Sequence of chain 1.C:
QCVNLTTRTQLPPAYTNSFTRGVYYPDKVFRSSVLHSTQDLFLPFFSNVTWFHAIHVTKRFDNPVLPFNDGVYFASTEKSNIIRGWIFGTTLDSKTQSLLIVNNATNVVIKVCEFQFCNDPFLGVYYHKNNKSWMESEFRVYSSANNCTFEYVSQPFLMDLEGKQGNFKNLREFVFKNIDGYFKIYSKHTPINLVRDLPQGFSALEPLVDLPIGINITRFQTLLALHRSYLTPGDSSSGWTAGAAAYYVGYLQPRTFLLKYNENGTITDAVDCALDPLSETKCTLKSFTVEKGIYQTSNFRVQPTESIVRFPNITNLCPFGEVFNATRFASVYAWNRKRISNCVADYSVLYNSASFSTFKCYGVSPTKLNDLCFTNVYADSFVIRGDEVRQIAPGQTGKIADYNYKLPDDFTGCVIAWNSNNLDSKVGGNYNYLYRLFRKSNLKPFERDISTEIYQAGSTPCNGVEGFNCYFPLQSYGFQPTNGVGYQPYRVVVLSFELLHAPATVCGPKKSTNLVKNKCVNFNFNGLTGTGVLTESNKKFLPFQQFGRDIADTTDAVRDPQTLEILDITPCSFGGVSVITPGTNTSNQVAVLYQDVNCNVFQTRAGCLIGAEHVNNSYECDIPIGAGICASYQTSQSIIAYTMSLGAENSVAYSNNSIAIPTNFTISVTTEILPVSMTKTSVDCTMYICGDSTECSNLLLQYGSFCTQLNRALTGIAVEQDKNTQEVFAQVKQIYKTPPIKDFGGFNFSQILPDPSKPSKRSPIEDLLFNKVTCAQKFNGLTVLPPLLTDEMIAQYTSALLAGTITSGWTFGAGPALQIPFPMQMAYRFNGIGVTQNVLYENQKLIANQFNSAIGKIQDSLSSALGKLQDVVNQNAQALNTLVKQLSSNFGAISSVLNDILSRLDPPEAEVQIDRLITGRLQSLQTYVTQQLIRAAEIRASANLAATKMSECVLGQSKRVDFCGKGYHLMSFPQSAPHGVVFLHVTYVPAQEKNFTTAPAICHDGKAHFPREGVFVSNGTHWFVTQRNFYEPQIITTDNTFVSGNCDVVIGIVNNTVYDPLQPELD

This small molecule binds to this protein.
Small molecule (SMILES): CC(=O)N[C@@H]1[C@@H](O)[C@H](O)[C@@H](CO)O[C@H]1O

Binding-site contacts:
Ligand atom O5 contacts residue ASN590 of chain 1.C at 2.4 Å (h-bond).
Ligand atom C8 contacts residue ASN590 of chain 1.C at 4.3 Å.
Ligand atom C4 contacts residue ASN590 of chain 1.C at 4.2 Å.
Ligand atom C2 contacts residue ASN590 of chain 1.C at 2.5 Å.
Ligand atom C3 contacts residue ASN590 of chain 1.C at 3.8 Å.
Ligand atom C7 contacts residue ASN590 of chain 1.C at 3.5 Å.
Ligand atom C5 contacts residue ASN590 of chain 1.C at 3.7 Å.
Ligand atom N2 contacts residue ASN590 of chain 1.C at 2.9 Å (h-bond).
Ligand atom C1 contacts residue ASN590 of chain 1.C at 1.4 Å.
Ligand atom O7 contacts residue ASN590 of chain 1.C at 3.2 Å.